Binding-site contacts:
Ligand atom C7 contacts residue LEU141 of chain 1.A at 3.6 Å (hydrophobic).
Ligand atom C8 contacts residue GLU166 of chain 1.A at 3.7 Å.
Ligand atom C15 contacts residue GLN189 of chain 1.A at 3.6 Å.
Ligand atom C contacts residue MET165 of chain 1.A at 3.6 Å (hydrophobic).
Ligand atom C12 contacts residue ASN142 of chain 1.A at 3.8 Å.
Ligand atom C21 contacts residue PRO168 of chain 1.A at 3.7 Å (hydrophobic).
Ligand atom C6 contacts residue HIS163 of chain 1.A at 3.2 Å.
Ligand atom CL contacts residue HIS41 of chain 1.A at 3.5 Å.
Ligand atom N1 contacts residue SER144 of chain 1.A at 3.4 Å (h-bond).
Ligand atom C14 contacts residue GLN189 of chain 1.A at 3.8 Å.
Ligand atom C1 contacts residue MET165 of chain 1.A at 3.7 Å (hydrophobic).
Ligand atom C16 contacts residue ARG188 of chain 1.A at 3.5 Å.
Ligand atom C1 contacts residue HIS164 of chain 1.A at 3.6 Å.
Ligand atom O2 contacts residue PRO168 of chain 1.A at 3.5 Å.
Ligand atom O1 contacts residue GLN192 of chain 1.A at 2.9 Å (h-bond).
Ligand atom O1 contacts residue ALA191 of chain 1.A at 3.7 Å.
Ligand atom CL contacts residue ASP187 of chain 1.A at 3.4 Å.
Ligand atom N2 contacts residue ARG188 of chain 1.A at 3.8 Å.
Ligand atom C19 contacts residue GLN189 of chain 1.A at 3.3 Å.
Ligand atom C7 contacts residue PHE140 of chain 1.A at 3.4 Å (hydrophobic).
Ligand atom C contacts residue DMS1 of chain 1.K at 3.6 Å.
Ligand atom C23 contacts residue PRO168 of chain 1.A at 3.8 Å (hydrophobic).
Ligand atom O contacts residue GLU166 of chain 1.A at 2.9 Å (salt-bridge).
Ligand atom C9 contacts residue GLU166 of chain 1.A at 3.4 Å.
Ligand atom C8 contacts residue LEU141 of chain 1.A at 3.6 Å (hydrophobic).
Ligand atom C9 contacts residue PHE140 of chain 1.A at 3.6 Å (hydrophobic).
Ligand atom N1 contacts residue HIS163 of chain 1.A at 2.7 Å (h-bond).
Ligand atom C9 contacts residue LEU141 of chain 1.A at 3.7 Å (hydrophobic).
Ligand atom C9 contacts residue ASN142 of chain 1.A at 3.6 Å.
Ligand atom O1 contacts residue THR190 of chain 1.A at 3.8 Å.
Ligand atom O1 contacts residue PRO168 of chain 1.A at 3.3 Å.
Ligand atom N2 contacts residue GLN189 of chain 1.A at 3.6 Å.
Ligand atom C20 contacts residue GLN189 of chain 1.A at 3.4 Å.
Ligand atom C22 contacts residue PRO168 of chain 1.A at 3.5 Å (hydrophobic).
Ligand atom O contacts residue MET165 of chain 1.A at 3.4 Å.
Ligand atom C1 contacts residue DMS1 of chain 1.K at 3.3 Å.
Ligand atom C10 contacts residue ASN142 of chain 1.A at 3.8 Å.
Ligand atom C7 contacts residue GLU166 of chain 1.A at 3.4 Å.
Ligand atom C25 contacts residue PRO168 of chain 1.A at 3.8 Å (hydrophobic).
Ligand atom C16 contacts residue MET165 of chain 1.A at 3.8 Å (hydrophobic).

The protein below binds the small molecule below.
Small molecule (SMILES): O=C(Cc1cc(Cl)cc(N2CCN(C(=O)c3ccco3)CC2)c1)Nc1cncc2ccccc12

Sequence of chain 1.B:
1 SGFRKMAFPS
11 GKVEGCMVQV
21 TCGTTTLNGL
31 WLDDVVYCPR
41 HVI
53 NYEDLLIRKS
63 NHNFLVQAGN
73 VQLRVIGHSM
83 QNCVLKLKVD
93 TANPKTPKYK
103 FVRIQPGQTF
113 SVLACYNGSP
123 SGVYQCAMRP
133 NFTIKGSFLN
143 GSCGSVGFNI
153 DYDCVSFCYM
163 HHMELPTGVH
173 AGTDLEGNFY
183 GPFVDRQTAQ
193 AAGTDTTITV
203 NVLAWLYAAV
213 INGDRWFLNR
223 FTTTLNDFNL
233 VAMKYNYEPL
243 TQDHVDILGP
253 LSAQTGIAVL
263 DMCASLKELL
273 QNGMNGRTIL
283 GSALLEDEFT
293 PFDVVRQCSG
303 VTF

Sequence of chain 1.A:
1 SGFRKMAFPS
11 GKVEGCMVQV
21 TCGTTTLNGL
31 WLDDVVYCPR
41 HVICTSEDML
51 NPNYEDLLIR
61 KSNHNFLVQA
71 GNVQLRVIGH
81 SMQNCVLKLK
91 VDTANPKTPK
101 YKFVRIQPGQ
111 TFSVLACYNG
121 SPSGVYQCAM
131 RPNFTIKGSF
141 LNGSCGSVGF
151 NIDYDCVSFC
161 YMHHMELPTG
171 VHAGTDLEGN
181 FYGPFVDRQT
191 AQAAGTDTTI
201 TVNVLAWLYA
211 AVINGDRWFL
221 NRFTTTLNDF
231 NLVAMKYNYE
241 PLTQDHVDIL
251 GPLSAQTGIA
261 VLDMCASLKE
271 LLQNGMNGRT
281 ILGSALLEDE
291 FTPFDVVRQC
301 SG